Sequence of chain 2.A:
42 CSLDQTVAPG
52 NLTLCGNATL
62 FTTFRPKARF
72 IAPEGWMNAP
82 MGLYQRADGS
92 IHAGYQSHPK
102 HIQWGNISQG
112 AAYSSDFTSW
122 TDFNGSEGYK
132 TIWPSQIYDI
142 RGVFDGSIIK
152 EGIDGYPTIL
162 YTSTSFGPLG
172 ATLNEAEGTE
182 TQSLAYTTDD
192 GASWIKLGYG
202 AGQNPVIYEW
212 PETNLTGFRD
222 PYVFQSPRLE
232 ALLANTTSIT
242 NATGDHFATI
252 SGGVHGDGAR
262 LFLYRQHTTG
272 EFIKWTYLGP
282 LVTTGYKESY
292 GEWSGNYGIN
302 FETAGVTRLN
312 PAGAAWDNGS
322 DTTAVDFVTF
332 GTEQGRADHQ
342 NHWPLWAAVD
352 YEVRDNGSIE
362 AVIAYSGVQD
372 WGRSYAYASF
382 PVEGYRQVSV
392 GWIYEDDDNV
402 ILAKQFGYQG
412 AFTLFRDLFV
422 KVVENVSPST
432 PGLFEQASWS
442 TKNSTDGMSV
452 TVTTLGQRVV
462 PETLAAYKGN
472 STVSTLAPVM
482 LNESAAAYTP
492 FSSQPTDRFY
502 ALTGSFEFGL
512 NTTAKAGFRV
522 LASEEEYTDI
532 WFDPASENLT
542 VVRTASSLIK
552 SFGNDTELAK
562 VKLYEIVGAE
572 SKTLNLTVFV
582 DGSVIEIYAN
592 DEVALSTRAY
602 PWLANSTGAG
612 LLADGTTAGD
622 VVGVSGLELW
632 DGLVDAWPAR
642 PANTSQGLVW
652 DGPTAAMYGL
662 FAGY

Binding-site contacts:
Ligand atom C3 contacts residue ASN512 of chain 2.A at 3.7 Å.
Ligand atom C6 contacts residue GLU566 of chain 2.A at 3.8 Å.
Ligand atom N2 contacts residue ASN512 of chain 2.A at 2.8 Å (h-bond).
Ligand atom C1 contacts residue ASN512 of chain 2.A at 1.4 Å.
Ligand atom O5 contacts residue LEU511 of chain 2.A at 3.8 Å.
Ligand atom O7 contacts residue ASN512 of chain 2.A at 4.1 Å.
Ligand atom C8 contacts residue ASN512 of chain 2.A at 3.3 Å.
Ligand atom C4 contacts residue ASN512 of chain 2.A at 4.2 Å.
Ligand atom O6 contacts residue PRO432 of chain 2.A at 4.2 Å.
Ligand atom O4 contacts residue SER430 of chain 2.A at 4.3 Å.
Ligand atom C6 contacts residue PRO432 of chain 2.A at 3.8 Å (hydrophobic).
Ligand atom C7 contacts residue ASN512 of chain 2.A at 3.2 Å.
Ligand atom O5 contacts residue ASN512 of chain 2.A at 2.3 Å (h-bond).
Ligand atom C2 contacts residue ASN512 of chain 2.A at 2.4 Å.
Ligand atom C6 contacts residue LEU511 of chain 2.A at 4.5 Å (hydrophobic).
Ligand atom O6 contacts residue SER430 of chain 2.A at 4.0 Å.
Ligand atom C6 contacts residue SER430 of chain 2.A at 3.8 Å.
Ligand atom C5 contacts residue ASN512 of chain 2.A at 3.7 Å.
Ligand atom O6 contacts residue LEU511 of chain 2.A at 4.1 Å.
Ligand atom O6 contacts residue GLU566 of chain 2.A at 2.7 Å (salt-bridge).

A small-molecule ligand and the protein it binds are described below.
Small molecule (SMILES): CC(=O)N[C@@H]1[C@@H](O)[C@H](O)[C@@H](CO)O[C@H]1O